Sequence of chain 1.G:
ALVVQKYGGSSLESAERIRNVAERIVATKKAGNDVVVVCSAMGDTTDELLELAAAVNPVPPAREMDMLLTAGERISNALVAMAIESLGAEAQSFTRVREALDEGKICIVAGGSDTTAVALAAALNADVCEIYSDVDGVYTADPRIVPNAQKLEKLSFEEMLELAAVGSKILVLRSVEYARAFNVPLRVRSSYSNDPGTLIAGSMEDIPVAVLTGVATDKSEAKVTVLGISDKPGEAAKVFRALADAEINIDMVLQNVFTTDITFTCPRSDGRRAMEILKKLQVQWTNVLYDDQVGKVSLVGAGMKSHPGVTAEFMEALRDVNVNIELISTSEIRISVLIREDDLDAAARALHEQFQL

Binding-site contacts:
Ligand atom C contacts residue GLU278 of chain 1.G at 4.4 Å.
Ligand atom OXT contacts residue ALA279 of chain 1.G at 3.4 Å (h-bond).
Ligand atom CG2 contacts residue ILE126 of chain 1.H at 4.2 Å (hydrophobic).
Ligand atom OXT contacts residue LYS275 of chain 1.G at 3.6 Å.
Ligand atom N contacts residue ASN125 of chain 1.H at 2.4 Å (h-bond).
Ligand atom CB contacts residue ALA279 of chain 1.G at 4.3 Å (hydrophobic).
Ligand atom CB contacts residue ILE126 of chain 1.H at 3.5 Å (hydrophobic).
Ligand atom N contacts residue ASP274 of chain 1.G at 2.6 Å (salt-bridge).
Ligand atom C contacts residue GLY277 of chain 1.G at 4.0 Å.
Ligand atom CB contacts residue GLN298 of chain 1.G at 3.2 Å.
Ligand atom OG1 contacts residue SER273 of chain 1.G at 4.0 Å.
Ligand atom OXT contacts residue GLY277 of chain 1.G at 3.4 Å (h-bond).
Ligand atom CG2 contacts residue ILE310 of chain 1.G at 4.1 Å (hydrophobic).
Ligand atom C contacts residue LYS275 of chain 1.G at 3.5 Å.
Ligand atom C contacts residue ASN125 of chain 1.H at 3.8 Å.
Ligand atom O contacts residue ASN125 of chain 1.H at 3.2 Å (h-bond).
Ligand atom CA contacts residue LYS275 of chain 1.G at 3.6 Å.
Ligand atom O contacts residue ILE126 of chain 1.H at 2.8 Å (h-bond).
Ligand atom OG1 contacts residue ILE272 of chain 1.G at 3.9 Å.
Ligand atom CA contacts residue ASP274 of chain 1.G at 3.8 Å.
Ligand atom C contacts residue PRO276 of chain 1.G at 4.0 Å (hydrophobic).
Ligand atom OXT contacts residue GLU278 of chain 1.G at 3.5 Å (salt-bridge).
Ligand atom O contacts residue LYS275 of chain 1.G at 4.0 Å.
Ligand atom OG1 contacts residue GLU278 of chain 1.G at 4.3 Å.
Ligand atom OG1 contacts residue ILE310 of chain 1.G at 4.2 Å.
Ligand atom OG1 contacts residue GLN298 of chain 1.G at 3.3 Å (h-bond).
Ligand atom N contacts residue ILE126 of chain 1.H at 2.8 Å (h-bond).
Ligand atom C contacts residue ILE126 of chain 1.H at 3.7 Å (hydrophobic).
Ligand atom CA contacts residue ILE126 of chain 1.H at 3.5 Å (hydrophobic).
Ligand atom N contacts residue LYS275 of chain 1.G at 3.6 Å.
Ligand atom OG1 contacts residue THR308 of chain 1.G at 4.0 Å.
Ligand atom OXT contacts residue PRO276 of chain 1.G at 4.1 Å.
Ligand atom O contacts residue VAL124 of chain 1.H at 4.0 Å.
Ligand atom O contacts residue GLY277 of chain 1.G at 4.2 Å.
Ligand atom CG2 contacts residue ALA279 of chain 1.G at 2.8 Å (hydrophobic).
Ligand atom CA contacts residue ASN125 of chain 1.H at 3.5 Å.
Ligand atom O contacts residue PRO276 of chain 1.G at 3.6 Å.
Ligand atom C contacts residue ALA279 of chain 1.G at 4.4 Å (hydrophobic).
Ligand atom CB contacts residue ASP274 of chain 1.G at 4.4 Å.
Ligand atom CG2 contacts residue GLN298 of chain 1.G at 3.2 Å.

A protein and the small-molecule ligand that binds it are described below.
Small molecule (SMILES): C[C@@H](O)[C@H](N)C(=O)O

Sequence of chain 1.H:
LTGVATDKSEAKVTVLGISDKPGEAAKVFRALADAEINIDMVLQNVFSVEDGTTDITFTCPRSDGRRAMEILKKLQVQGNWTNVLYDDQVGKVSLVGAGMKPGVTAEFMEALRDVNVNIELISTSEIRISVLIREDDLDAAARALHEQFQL